Binding-site contacts:
Ligand atom NH1 contacts residue ASP186 of chain 1.B at 3.3 Å (salt-bridge).
Ligand atom C3 contacts residue SER192 of chain 1.B at 3.6 Å.
Ligand atom O2 contacts residue ASP191 of chain 1.B at 3.3 Å (salt-bridge).
Ligand atom NH2 contacts residue ASP186 of chain 1.B at 3.0 Å (salt-bridge).
Ligand atom CD1 contacts residue CYS188 of chain 1.B at 3.6 Å (hydrophobic).
Ligand atom NH1 contacts residue GLY213 of chain 1.B at 3.6 Å (h-bond).
Ligand atom CB1 contacts residue CYS188 of chain 1.B at 3.6 Å (hydrophobic).
Ligand atom NH2 contacts residue TRP212 of chain 1.B at 3.4 Å (h-bond).
Ligand atom CZ contacts residue TRP212 of chain 1.B at 3.3 Å (hydrophobic).
Ligand atom O2 contacts residue SER192 of chain 1.B at 2.4 Å (h-bond).
Ligand atom O2 contacts residue LYS189 of chain 1.B at 3.7 Å.
Ligand atom NH2 contacts residue SER187 of chain 1.B at 2.9 Å (h-bond).
Ligand atom CZ contacts residue GLY215 of chain 1.B at 3.5 Å.
Ligand atom NH1 contacts residue GLY215 of chain 1.B at 2.5 Å (h-bond).
Ligand atom CA2 contacts residue SER192 of chain 1.B at 3.1 Å.
Ligand atom CZ contacts residue SER187 of chain 1.B at 3.3 Å.
Ligand atom NE contacts residue TRP212 of chain 1.B at 3.2 Å (h-bond).
Ligand atom O contacts residue TRP212 of chain 1.B at 3.5 Å.
Ligand atom O2 contacts residue GLY190 of chain 1.B at 3.0 Å (h-bond).
Ligand atom CZ contacts residue ASP186 of chain 1.B at 3.7 Å.
Ligand atom CB1 contacts residue SER192 of chain 1.B at 3.1 Å.
Ligand atom C3 contacts residue HIS41 of chain 1.B at 3.6 Å.
Ligand atom OE2 contacts residue GLY215 of chain 1.B at 3.0 Å (h-bond).
Ligand atom N2 contacts residue SER192 of chain 1.B at 3.5 Å (h-bond).
Ligand atom O contacts residue GLY213 of chain 1.B at 2.9 Å (h-bond).
Ligand atom CD1 contacts residue TRP212 of chain 1.B at 3.3 Å (hydrophobic).
Ligand atom NE contacts residue GLY213 of chain 1.B at 3.7 Å.
Ligand atom C contacts residue GLY213 of chain 1.B at 3.6 Å.
Ligand atom N2 contacts residue SER211 of chain 1.B at 3.7 Å.
Ligand atom C3 contacts residue GLY190 of chain 1.B at 3.7 Å.
Ligand atom CB1 contacts residue SER211 of chain 1.B at 3.6 Å.
Ligand atom N contacts residue GLY213 of chain 1.B at 2.8 Å (h-bond).
Ligand atom NH1 contacts residue SER187 of chain 1.B at 3.7 Å.
Ligand atom C2 contacts residue HIS41 of chain 1.B at 3.0 Å.
Ligand atom N2 contacts residue HIS41 of chain 1.B at 2.7 Å (h-bond).
Ligand atom C1 contacts residue HIS41 of chain 1.B at 3.7 Å.
Ligand atom C2 contacts residue SER192 of chain 1.B at 2.5 Å.
Ligand atom CA contacts residue GLY213 of chain 1.B at 3.7 Å.
Ligand atom CG1 contacts residue CYS188 of chain 1.B at 3.7 Å (hydrophobic).
Ligand atom CA2 contacts residue HIS41 of chain 1.B at 3.4 Å.

Sequence of chain 1.B:
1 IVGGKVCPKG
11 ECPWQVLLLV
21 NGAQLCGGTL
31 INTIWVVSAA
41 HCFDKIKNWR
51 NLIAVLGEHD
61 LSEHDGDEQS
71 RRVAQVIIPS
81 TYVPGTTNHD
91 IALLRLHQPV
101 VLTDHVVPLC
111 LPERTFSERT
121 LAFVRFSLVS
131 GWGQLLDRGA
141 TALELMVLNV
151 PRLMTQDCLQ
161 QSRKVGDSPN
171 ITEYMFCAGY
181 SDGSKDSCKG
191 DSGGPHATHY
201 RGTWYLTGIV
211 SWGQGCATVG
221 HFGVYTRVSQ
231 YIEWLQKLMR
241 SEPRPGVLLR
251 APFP

This protein binds this small molecule.
Small molecule (SMILES): NC(=[NH2+])NCCC[C@H](NC(=O)CNC(=O)[C@@H](N)CCC(=O)O)[C@H](O)CCl